A small-molecule ligand and the protein it binds are described below.
Small molecule (SMILES): CC(=O)C1=CCC[C@@H]2CC[C@H]1N2

Binding-site contacts:
Ligand atom C8 contacts residue CYS208 of chain 1.D at 4.5 Å (hydrophobic).
Ligand atom N5 contacts residue TYR110 of chain 1.D at 4.1 Å.
Ligand atom C2 contacts residue TRP164 of chain 1.D at 4.2 Å (hydrophobic).
Ligand atom C8 contacts residue TRP164 of chain 1.D at 4.0 Å (hydrophobic).
Ligand atom O12 contacts residue TRP164 of chain 1.D at 3.4 Å (h-bond).
Ligand atom C4 contacts residue TRP164 of chain 1.D at 3.7 Å (hydrophobic).
Ligand atom C2 contacts residue TYR72 of chain 1.C at 3.9 Å (hydrophobic).
Ligand atom C8 contacts residue TYR205 of chain 1.D at 4.2 Å (hydrophobic).
Ligand atom C10 contacts residue ILE135 of chain 1.C at 3.7 Å (hydrophobic).
Ligand atom O12 contacts residue ILE135 of chain 1.C at 3.8 Å.
Ligand atom C9 contacts residue TRP164 of chain 1.D at 3.4 Å (hydrophobic).
Ligand atom C11 contacts residue VAL165 of chain 1.D at 4.5 Å (hydrophobic).
Ligand atom O12 contacts residue VAL165 of chain 1.D at 3.5 Å.
Ligand atom C6 contacts residue ILE135 of chain 1.C at 4.0 Å (hydrophobic).
Ligand atom C11 contacts residue MET133 of chain 1.C at 3.7 Å (hydrophobic).
Ligand atom C6 contacts residue TRP164 of chain 1.D at 3.2 Å (hydrophobic).
Ligand atom C7 contacts residue TRP164 of chain 1.D at 3.5 Å (hydrophobic).
Ligand atom C1 contacts residue TRP164 of chain 1.D at 3.8 Å (hydrophobic).
Ligand atom C7 contacts residue TYR212 of chain 1.D at 4.2 Å (hydrophobic).
Ligand atom C3 contacts residue ILE135 of chain 1.C at 4.0 Å (hydrophobic).
Ligand atom C7 contacts residue TYR205 of chain 1.D at 3.9 Å (hydrophobic).
Ligand atom C8 contacts residue CYS207 of chain 1.D at 3.5 Å (hydrophobic).
Ligand atom C9 contacts residue CYS208 of chain 1.D at 4.2 Å (hydrophobic).
Ligand atom C3 contacts residue TRP164 of chain 1.D at 4.4 Å (hydrophobic).
Ligand atom C10 contacts residue VAL165 of chain 1.D at 4.2 Å (hydrophobic).
Ligand atom C3 contacts residue TYR72 of chain 1.C at 3.9 Å (hydrophobic).
Ligand atom C3 contacts residue CYS207 of chain 1.D at 4.3 Å (hydrophobic).
Ligand atom C9 contacts residue TYR212 of chain 1.D at 3.8 Å (hydrophobic).
Ligand atom C1 contacts residue TYR110 of chain 1.D at 3.6 Å (hydrophobic).
Ligand atom C4 contacts residue ILE135 of chain 1.C at 4.0 Å (hydrophobic).
Ligand atom C11 contacts residue ILE135 of chain 1.C at 3.7 Å (hydrophobic).
Ligand atom C6 contacts residue CYS207 of chain 1.D at 4.2 Å (hydrophobic).
Ligand atom C2 contacts residue TYR205 of chain 1.D at 4.1 Å (hydrophobic).
Ligand atom C8 contacts residue TYR212 of chain 1.D at 3.8 Å (hydrophobic).
Ligand atom N5 contacts residue TRP164 of chain 1.D at 3.0 Å (h-bond).
Ligand atom C11 contacts residue TRP164 of chain 1.D at 4.5 Å (hydrophobic).
Ligand atom C10 contacts residue TRP164 of chain 1.D at 3.5 Å (hydrophobic).
Ligand atom C7 contacts residue TYR110 of chain 1.D at 3.2 Å (hydrophobic).
Ligand atom C9 contacts residue CYS207 of chain 1.D at 3.5 Å (hydrophobic).
Ligand atom C11 contacts residue VAL125 of chain 1.C at 4.2 Å (hydrophobic).

Sequence of chain 1.D:
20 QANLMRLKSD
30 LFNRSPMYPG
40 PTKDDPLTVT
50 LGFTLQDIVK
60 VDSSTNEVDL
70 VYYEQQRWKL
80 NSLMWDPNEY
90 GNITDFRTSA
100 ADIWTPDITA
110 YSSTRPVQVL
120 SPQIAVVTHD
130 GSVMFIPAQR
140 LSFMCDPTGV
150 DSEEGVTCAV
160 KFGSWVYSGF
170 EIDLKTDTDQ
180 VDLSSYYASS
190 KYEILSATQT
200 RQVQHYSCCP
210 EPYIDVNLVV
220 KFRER

Sequence of chain 1.C:
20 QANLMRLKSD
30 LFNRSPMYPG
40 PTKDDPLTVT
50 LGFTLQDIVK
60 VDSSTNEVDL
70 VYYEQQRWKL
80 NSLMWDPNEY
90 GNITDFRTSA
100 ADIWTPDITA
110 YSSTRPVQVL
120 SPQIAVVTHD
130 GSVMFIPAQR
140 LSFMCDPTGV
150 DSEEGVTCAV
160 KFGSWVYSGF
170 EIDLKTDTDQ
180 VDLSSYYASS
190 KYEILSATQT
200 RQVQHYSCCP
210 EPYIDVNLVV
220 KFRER